Sequence of chain 1.A:
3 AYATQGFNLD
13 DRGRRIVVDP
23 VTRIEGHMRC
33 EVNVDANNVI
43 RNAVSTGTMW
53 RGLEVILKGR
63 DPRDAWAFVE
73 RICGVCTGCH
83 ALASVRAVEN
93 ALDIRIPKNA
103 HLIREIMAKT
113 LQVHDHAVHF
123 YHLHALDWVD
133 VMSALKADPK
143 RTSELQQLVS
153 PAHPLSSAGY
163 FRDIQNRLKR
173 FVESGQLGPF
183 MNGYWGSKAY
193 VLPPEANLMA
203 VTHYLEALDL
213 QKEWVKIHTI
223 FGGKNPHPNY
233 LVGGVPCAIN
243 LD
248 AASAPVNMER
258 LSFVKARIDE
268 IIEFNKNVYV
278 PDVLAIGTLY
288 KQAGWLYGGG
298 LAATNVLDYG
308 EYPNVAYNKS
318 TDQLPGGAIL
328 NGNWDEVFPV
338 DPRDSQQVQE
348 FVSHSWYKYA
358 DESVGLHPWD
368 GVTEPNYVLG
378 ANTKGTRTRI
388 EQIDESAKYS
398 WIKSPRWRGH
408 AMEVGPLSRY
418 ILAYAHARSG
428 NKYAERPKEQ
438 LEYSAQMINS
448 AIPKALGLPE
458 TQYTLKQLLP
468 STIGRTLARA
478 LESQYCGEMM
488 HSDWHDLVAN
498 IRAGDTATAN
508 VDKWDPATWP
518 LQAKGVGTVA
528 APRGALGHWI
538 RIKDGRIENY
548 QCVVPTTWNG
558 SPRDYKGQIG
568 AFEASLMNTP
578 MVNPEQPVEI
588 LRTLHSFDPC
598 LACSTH

The small molecule below binds the protein below.
Small molecule (SMILES): N#C[Fe](C#N)(C#[O+])O[Ni]

Binding-site contacts:
Ligand atom C1 contacts residue CYS78 of chain 1.A at 3.3 Å (hydrophobic).
Ligand atom C2 contacts residue THR553 of chain 1.A at 3.7 Å.
Ligand atom NI contacts residue CYS78 of chain 1.A at 2.4 Å.
Ligand atom NI contacts residue CYS597 of chain 1.A at 2.2 Å.
Ligand atom N3 contacts residue PRO529 of chain 1.A at 3.2 Å (h-bond).
Ligand atom NI contacts residue CYS75 of chain 1.A at 2.2 Å.
Ligand atom NI contacts residue CYS600 of chain 1.A at 2.6 Å.
Ligand atom N3 contacts residue ALA528 of chain 1.A at 3.4 Å.
Ligand atom C2 contacts residue PRO552 of chain 1.A at 3.7 Å (hydrophobic).
Ligand atom C1 contacts residue PRO552 of chain 1.A at 3.6 Å (hydrophobic).
Ligand atom C3 contacts residue ALA528 of chain 1.A at 3.9 Å (hydrophobic).
Ligand atom C1 contacts residue CYS600 of chain 1.A at 3.1 Å (hydrophobic).
Ligand atom O4 contacts residue CYS78 of chain 1.A at 2.9 Å (h-bond).
Ligand atom O4 contacts residue CYS597 of chain 1.A at 2.9 Å.
Ligand atom C2 contacts residue ARG530 of chain 1.A at 3.6 Å.
Ligand atom O1 contacts residue HIS82 of chain 1.A at 3.3 Å (h-bond).
Ligand atom O4 contacts residue CYS600 of chain 1.A at 3.2 Å (h-bond).
Ligand atom N3 contacts residue CYS78 of chain 1.A at 3.6 Å.
Ligand atom O1 contacts residue VAL551 of chain 1.A at 3.4 Å.
Ligand atom C1 contacts residue HIS82 of chain 1.A at 3.4 Å.
Ligand atom N2 contacts residue PRO552 of chain 1.A at 3.5 Å.
Ligand atom O1 contacts residue CYS81 of chain 1.A at 3.4 Å (h-bond).
Ligand atom O1 contacts residue ALA528 of chain 1.A at 3.7 Å.
Ligand atom N2 contacts residue VAL551 of chain 1.A at 3.6 Å.
Ligand atom C3 contacts residue CYS78 of chain 1.A at 3.2 Å (hydrophobic).
Ligand atom C3 contacts residue ARG530 of chain 1.A at 3.6 Å.
Ligand atom O1 contacts residue CYS600 of chain 1.A at 4.0 Å.
Ligand atom C2 contacts residue VAL551 of chain 1.A at 3.6 Å (hydrophobic).
Ligand atom N3 contacts residue ARG530 of chain 1.A at 2.9 Å (salt-bridge).
Ligand atom O1 contacts residue PRO552 of chain 1.A at 3.3 Å.
Ligand atom N2 contacts residue CYS600 of chain 1.A at 3.5 Å.
Ligand atom C1 contacts residue CYS81 of chain 1.A at 3.5 Å (hydrophobic).
Ligand atom O4 contacts residue ARG530 of chain 1.A at 3.0 Å (salt-bridge).
Ligand atom N2 contacts residue ARG530 of chain 1.A at 3.8 Å.
Ligand atom FE contacts residue CYS78 of chain 1.A at 2.4 Å.
Ligand atom N2 contacts residue THR553 of chain 1.A at 2.8 Å (h-bond).
Ligand atom C2 contacts residue CYS600 of chain 1.A at 3.2 Å (hydrophobic).
Ligand atom C1 contacts residue VAL551 of chain 1.A at 3.5 Å (hydrophobic).
Ligand atom O1 contacts residue LEU533 of chain 1.A at 3.4 Å.
Ligand atom FE contacts residue CYS600 of chain 1.A at 2.3 Å.